Binding-site contacts:
Ligand atom O1B contacts residue MG1 of chain 2.Y at 1.6 Å.
Ligand atom N9 contacts residue PHE151 of chain 2.H at 3.5 Å.
Ligand atom O3' contacts residue LYS91 of chain 2.H at 3.5 Å.
Ligand atom O6 contacts residue ARG180 of chain 2.H at 2.7 Å (salt-bridge).
Ligand atom C2' contacts residue ASN18 of chain 2.H at 3.2 Å.
Ligand atom C5' contacts residue THR75 of chain 2.H at 3.4 Å.
Ligand atom O2' contacts residue ASN18 of chain 2.H at 3.2 Å (h-bond).
Ligand atom N7 contacts residue THR75 of chain 2.H at 3.4 Å (h-bond).
Ligand atom N7 contacts residue ARG180 of chain 2.H at 3.2 Å (salt-bridge).
Ligand atom O3G contacts residue GLU46 of chain 2.H at 3.2 Å (salt-bridge).
Ligand atom N1 contacts residue ASP154 of chain 2.H at 2.8 Å (salt-bridge).
Ligand atom C6 contacts residue ARG180 of chain 2.H at 3.4 Å.
Ligand atom N1 contacts residue LYS174 of chain 2.H at 3.5 Å (salt-bridge).
Ligand atom O6 contacts residue HIS179 of chain 2.H at 3.0 Å (h-bond).
Ligand atom PB contacts residue MG1 of chain 2.Y at 3.1 Å.
Ligand atom O3G contacts residue MG1 of chain 2.Y at 2.6 Å.
Ligand atom O2G contacts residue THR16 of chain 2.H at 2.5 Å (h-bond).
Ligand atom O3G contacts residue LYS58 of chain 2.H at 2.8 Å (salt-bridge).
Ligand atom C2 contacts residue PHE151 of chain 2.H at 3.1 Å (hydrophobic).
Ligand atom C5 contacts residue PHE151 of chain 2.H at 3.2 Å (hydrophobic).
Ligand atom N3 contacts residue TRP153 of chain 2.H at 3.3 Å (h-bond).
Ligand atom O1B contacts residue LYS91 of chain 2.H at 3.2 Å (salt-bridge).
Ligand atom O1G contacts residue THR16 of chain 2.H at 3.1 Å (h-bond).
Ligand atom O2G contacts residue LYS21 of chain 2.H at 2.8 Å (salt-bridge).
Ligand atom C6 contacts residue PHE151 of chain 2.H at 3.5 Å (hydrophobic).
Ligand atom PG contacts residue THR16 of chain 2.H at 3.4 Å.
Ligand atom O2A contacts residue MG1 of chain 2.Y at 2.7 Å.
Ligand atom O4' contacts residue TRP153 of chain 2.H at 3.2 Å (h-bond).
Ligand atom O2A contacts residue GLU46 of chain 2.H at 3.2 Å (salt-bridge).
Ligand atom O1A contacts residue LYS21 of chain 2.H at 3.1 Å (salt-bridge).
Ligand atom O1A contacts residue THR75 of chain 2.H at 2.9 Å (h-bond).
Ligand atom C4 contacts residue PHE151 of chain 2.H at 3.2 Å (hydrophobic).
Ligand atom O1G contacts residue GLY17 of chain 2.H at 2.6 Å (h-bond).
Ligand atom O2B contacts residue ASN18 of chain 2.H at 2.9 Å (h-bond).
Ligand atom N3 contacts residue PHE151 of chain 2.H at 3.4 Å.
Ligand atom C4 contacts residue TRP153 of chain 2.H at 3.4 Å (hydrophobic).
Ligand atom O6 contacts residue LYS174 of chain 2.H at 3.3 Å (salt-bridge).
Ligand atom C8 contacts residue THR75 of chain 2.H at 3.5 Å.
Ligand atom C2 contacts residue ASP154 of chain 2.H at 3.2 Å.
Ligand atom O3A contacts residue LYS21 of chain 2.H at 3.4 Å (salt-bridge).

Sequence of chain 2.H:
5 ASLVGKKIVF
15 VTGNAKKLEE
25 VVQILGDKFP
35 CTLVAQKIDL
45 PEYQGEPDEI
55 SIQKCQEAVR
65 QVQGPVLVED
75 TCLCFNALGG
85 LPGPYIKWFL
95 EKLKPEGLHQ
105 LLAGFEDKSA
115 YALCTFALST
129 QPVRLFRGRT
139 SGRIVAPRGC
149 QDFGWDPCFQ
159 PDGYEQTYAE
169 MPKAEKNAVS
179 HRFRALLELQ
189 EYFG

A small-molecule ligand and the protein it binds are described below.
Small molecule (SMILES): O=P(O)(O)O[P](=O)(O)O[P](=O)(O)OC[C@H]1O[C@@H](n2cnc3c(O)ncnc32)[C@H](O)[C@@H]1O